Sequence of chain 1.C:
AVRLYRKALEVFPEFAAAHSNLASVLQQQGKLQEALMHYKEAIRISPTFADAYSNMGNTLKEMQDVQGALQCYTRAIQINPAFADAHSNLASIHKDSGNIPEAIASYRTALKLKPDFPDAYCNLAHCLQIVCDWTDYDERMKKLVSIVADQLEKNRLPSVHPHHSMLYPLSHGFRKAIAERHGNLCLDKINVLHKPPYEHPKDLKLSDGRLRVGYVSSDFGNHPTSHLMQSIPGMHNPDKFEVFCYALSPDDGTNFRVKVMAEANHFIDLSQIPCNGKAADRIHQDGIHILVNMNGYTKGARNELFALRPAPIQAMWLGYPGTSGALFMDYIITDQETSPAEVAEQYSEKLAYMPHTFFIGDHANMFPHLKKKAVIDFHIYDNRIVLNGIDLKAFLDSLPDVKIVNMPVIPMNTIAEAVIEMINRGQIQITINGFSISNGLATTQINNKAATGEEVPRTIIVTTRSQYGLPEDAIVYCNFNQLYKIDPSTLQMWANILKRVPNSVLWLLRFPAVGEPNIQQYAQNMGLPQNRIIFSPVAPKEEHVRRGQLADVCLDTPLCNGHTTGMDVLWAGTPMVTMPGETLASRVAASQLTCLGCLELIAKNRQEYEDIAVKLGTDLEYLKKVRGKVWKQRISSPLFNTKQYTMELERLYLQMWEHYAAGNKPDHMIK

Binding-site contacts:
Ligand atom O4 contacts residue LEU558 of chain 1.C at 3.5 Å.
Ligand atom O2B contacts residue HIS612 of chain 1.C at 2.9 Å (h-bond).
Ligand atom O2' contacts residue LYS590 of chain 1.C at 2.8 Å (salt-bridge).
Ligand atom C2 contacts residue ALA588 of chain 1.C at 3.5 Å (hydrophobic).
Ligand atom C4' contacts residue GLY346 of chain 1.C at 3.5 Å.
Ligand atom O3' contacts residue HIS612 of chain 1.C at 3.2 Å (h-bond).
Ligand atom C4 contacts residue HIS593 of chain 1.C at 3.4 Å.
Ligand atom O2A contacts residue GLN531 of chain 1.C at 2.8 Å (h-bond).
Ligand atom O3B contacts residue LYS590 of chain 1.C at 2.9 Å (salt-bridge).
Ligand atom N2' contacts residue HIS612 of chain 1.C at 3.0 Å (h-bond).
Ligand atom O2B contacts residue THR613 of chain 1.C at 2.8 Å (h-bond).
Ligand atom O7' contacts residue HIS190 of chain 1.C at 3.2 Å (h-bond).
Ligand atom C8' contacts residue TYR533 of chain 1.C at 3.5 Å (hydrophobic).
Ligand atom O2 contacts residue ALA588 of chain 1.C at 3.5 Å (h-bond).
Ligand atom O6' contacts residue THR252 of chain 1.C at 2.8 Å (h-bond).
Ligand atom O2 contacts residue LYS590 of chain 1.C at 3.5 Å.
Ligand atom N3 contacts residue HIS593 of chain 1.C at 3.2 Å.
Ligand atom O1' contacts residue THR613 of chain 1.C at 3.3 Å (h-bond).
Ligand atom C5 contacts residue HIS593 of chain 1.C at 3.4 Å.
Ligand atom O1B contacts residue LYS534 of chain 1.C at 2.7 Å (salt-bridge).
Ligand atom O4 contacts residue ARG596 of chain 1.C at 3.0 Å (salt-bridge).
Ligand atom N3 contacts residue ALA588 of chain 1.C at 2.7 Å (h-bond).
Ligand atom O3' contacts residue PRO348 of chain 1.C at 3.5 Å.
Ligand atom O2' contacts residue ASP617 of chain 1.C at 2.7 Å (salt-bridge).
Ligand atom O4 contacts residue ALA588 of chain 1.C at 2.8 Å (h-bond).
Ligand atom O2' contacts residue HIS593 of chain 1.C at 3.4 Å.
Ligand atom O1A contacts residue SER9 of chain 1.D at 2.8 Å (h-bond).
Ligand atom O4 contacts residue VAL587 of chain 1.C at 3.5 Å.
Ligand atom O7' contacts residue SER9 of chain 1.D at 3.3 Å.
Ligand atom N1 contacts residue HIS593 of chain 1.C at 3.5 Å.
Ligand atom O3B contacts residue PRO251 of chain 1.C at 3.5 Å.
Ligand atom C8' contacts residue CYS609 of chain 1.C at 3.5 Å (hydrophobic).
Ligand atom C3' contacts residue HIS612 of chain 1.C at 3.6 Å.
Ligand atom O2B contacts residue THR614 of chain 1.C at 3.1 Å (h-bond).
Ligand atom O4B contacts residue THR6 of chain 1.D at 3.3 Å.
Ligand atom O4' contacts residue LEU345 of chain 1.C at 2.6 Å (h-bond).
Ligand atom C5' contacts residue THR613 of chain 1.C at 3.2 Å.
Ligand atom O5B contacts residue VAL8 of chain 1.D at 3.5 Å.
Ligand atom S5' contacts residue THR613 of chain 1.C at 3.4 Å (h-bond).
Ligand atom C2B contacts residue ASP617 of chain 1.C at 3.4 Å.

Sequence of chain 1.D:
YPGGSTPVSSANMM

A protein and the small-molecule ligand that binds it are described below.
Small molecule (SMILES): CC(=O)N[C@@H]1[C@@H](O)[C@H](O)[C@@H](CO)S[C@@H]1OP(=O)(O)OP(=O)(O)OC[C@H]1O[C@@H](n2ccc(=O)[nH]c2=O)[C@H](O)[C@@H]1O